Sequence of chain 1.C:
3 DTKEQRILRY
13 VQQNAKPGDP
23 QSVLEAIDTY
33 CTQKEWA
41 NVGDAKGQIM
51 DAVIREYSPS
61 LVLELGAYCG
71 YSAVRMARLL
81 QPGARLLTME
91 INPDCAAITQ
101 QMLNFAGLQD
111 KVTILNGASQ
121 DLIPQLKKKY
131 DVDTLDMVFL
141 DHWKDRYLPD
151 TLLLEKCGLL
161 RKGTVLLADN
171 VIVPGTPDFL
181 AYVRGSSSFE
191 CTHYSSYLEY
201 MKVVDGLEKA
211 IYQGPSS

Binding-site contacts:
Ligand atom N5 contacts residue GLU90 of chain 1.C at 3.4 Å (salt-bridge).
Ligand atom C3 contacts residue ILE91 of chain 1.C at 3.8 Å (hydrophobic).
Ligand atom N5 contacts residue ILE91 of chain 1.C at 3.1 Å (h-bond).
Ligand atom N9 contacts residue GLY66 of chain 1.C at 3.6 Å.
Ligand atom C1 contacts residue GLY66 of chain 1.C at 3.5 Å.
Ligand atom O14 contacts residue TYR68 of chain 1.C at 3.6 Å.
Ligand atom C17 contacts residue TYR68 of chain 1.C at 3.9 Å (hydrophobic).
Ligand atom N6 contacts residue SER119 of chain 1.C at 2.9 Å (h-bond).
Ligand atom C20 contacts residue GLU90 of chain 1.C at 4.0 Å.
Ligand atom C2 contacts residue ILE91 of chain 1.C at 3.8 Å (hydrophobic).
Ligand atom C8 contacts residue GLY66 of chain 1.C at 3.9 Å.
Ligand atom O14 contacts residue GLY66 of chain 1.C at 3.4 Å.
Ligand atom C20 contacts residue MET89 of chain 1.C at 3.8 Å (hydrophobic).
Ligand atom C21 contacts residue ARG146 of chain 1.C at 3.5 Å.
Ligand atom N6 contacts residue HIS142 of chain 1.C at 4.0 Å.
Ligand atom S10 contacts residue TRP143 of chain 1.C at 3.2 Å.
Ligand atom C21 contacts residue GLN120 of chain 1.C at 3.5 Å.
Ligand atom C20 contacts residue ILE91 of chain 1.C at 3.9 Å (hydrophobic).
Ligand atom C3 contacts residue GLY66 of chain 1.C at 4.0 Å.
Ligand atom C12 contacts residue SER119 of chain 1.C at 3.8 Å.
Ligand atom N6 contacts residue ALA118 of chain 1.C at 3.6 Å.
Ligand atom C7 contacts residue SER119 of chain 1.C at 3.9 Å.
Ligand atom N5 contacts residue GLY66 of chain 1.C at 4.0 Å.
Ligand atom C20 contacts residue GLY117 of chain 1.C at 3.6 Å.
Ligand atom C3 contacts residue HIS142 of chain 1.C at 3.7 Å.
Ligand atom C20 contacts residue SER119 of chain 1.C at 3.9 Å.
Ligand atom N9 contacts residue ILE91 of chain 1.C at 3.9 Å.
Ligand atom C21 contacts residue TRP143 of chain 1.C at 3.6 Å (hydrophobic).
Ligand atom C4 contacts residue HIS142 of chain 1.C at 3.2 Å.
Ligand atom N9 contacts residue GLU90 of chain 1.C at 3.0 Å (salt-bridge).
Ligand atom C7 contacts residue ILE91 of chain 1.C at 3.8 Å (hydrophobic).
Ligand atom C16 contacts residue TRP143 of chain 1.C at 3.9 Å (hydrophobic).
Ligand atom C4 contacts residue GLY66 of chain 1.C at 3.8 Å.
Ligand atom C12 contacts residue HIS142 of chain 1.C at 4.0 Å.
Ligand atom C21 contacts residue SER119 of chain 1.C at 3.7 Å.
Ligand atom C12 contacts residue ILE91 of chain 1.C at 3.9 Å (hydrophobic).
Ligand atom C7 contacts residue HIS142 of chain 1.C at 4.1 Å.
Ligand atom C1 contacts residue GLU90 of chain 1.C at 4.0 Å.
Ligand atom O14 contacts residue ASP141 of chain 1.C at 3.9 Å.
Ligand atom C2 contacts residue HIS142 of chain 1.C at 3.7 Å.

The small molecule below binds the protein below.
Small molecule (SMILES): Cc1nc(C)c(-c2cc(C(=O)N3CCN(c4ccccc4)CC3)n[nH]2)s1